Sequence of chain 1.B:
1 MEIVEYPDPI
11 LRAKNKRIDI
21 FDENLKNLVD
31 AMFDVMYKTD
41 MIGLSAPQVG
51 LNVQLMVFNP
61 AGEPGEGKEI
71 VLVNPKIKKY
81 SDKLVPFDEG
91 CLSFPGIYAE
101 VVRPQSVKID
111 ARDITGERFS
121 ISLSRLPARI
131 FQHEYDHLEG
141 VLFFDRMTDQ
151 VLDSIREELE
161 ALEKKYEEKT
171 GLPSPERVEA

A small-molecule ligand and the protein it binds are described below.
Small molecule (SMILES): CCCCC[C@H](CC(=O)NO)C(=O)N[C@H](C(=O)N1CCC[C@H]1CO)C(C)C

Binding-site contacts:
Ligand atom C10 contacts residue HIS133 of chain 1.B at 3.7 Å.
Ligand atom C3 contacts residue ZN1 of chain 1.L at 3.1 Å.
Ligand atom C18 contacts residue MET41 of chain 1.B at 3.4 Å (hydrophobic).
Ligand atom N1 contacts residue HIS133 of chain 1.B at 3.3 Å.
Ligand atom C8 contacts residue HIS133 of chain 1.B at 3.7 Å.
Ligand atom C11 contacts residue ARG129 of chain 1.B at 3.7 Å.
Ligand atom N1 contacts residue ZN1 of chain 1.L at 3.0 Å.
Ligand atom C9 contacts residue ILE130 of chain 1.B at 3.4 Å (hydrophobic).
Ligand atom C3 contacts residue GLU134 of chain 1.B at 3.4 Å.
Ligand atom O20 contacts residue GLY90 of chain 1.B at 3.4 Å (h-bond).
Ligand atom C7 contacts residue GLU134 of chain 1.B at 3.3 Å.
Ligand atom O2 contacts residue GLN48 of chain 1.B at 2.6 Å (h-bond).
Ligand atom C7 contacts residue HIS133 of chain 1.B at 3.5 Å.
Ligand atom C5 contacts residue MET41 of chain 1.B at 3.5 Å (hydrophobic).
Ligand atom O2 contacts residue HIS133 of chain 1.B at 3.2 Å.
Ligand atom O2 contacts residue HIS137 of chain 1.B at 2.9 Å.
Ligand atom C18 contacts residue ASP40 of chain 1.B at 3.1 Å.
Ligand atom O4 contacts residue CYS91 of chain 1.B at 3.7 Å.
Ligand atom C3 contacts residue GLY43 of chain 1.B at 3.3 Å.
Ligand atom O2 contacts residue ZN1 of chain 1.L at 2.2 Å.
Ligand atom O27 contacts residue PHE87 of chain 1.B at 3.0 Å.
Ligand atom C11 contacts residue ILE130 of chain 1.B at 3.6 Å (hydrophobic).
Ligand atom N14 contacts residue GLY90 of chain 1.B at 3.4 Å (h-bond).
Ligand atom O27 contacts residue ASP88 of chain 1.B at 2.6 Å (salt-bridge).
Ligand atom O4 contacts residue GLN48 of chain 1.B at 3.5 Å (h-bond).
Ligand atom O4 contacts residue ZN1 of chain 1.L at 2.6 Å.
Ligand atom O4 contacts residue LEU92 of chain 1.B at 3.0 Å (h-bond).
Ligand atom C9 contacts residue HIS133 of chain 1.B at 3.6 Å.
Ligand atom O13 contacts residue ILE42 of chain 1.B at 2.9 Å (h-bond).
Ligand atom O2 contacts residue GLU134 of chain 1.B at 2.8 Å (salt-bridge).
Ligand atom C26 contacts residue PHE87 of chain 1.B at 3.7 Å (hydrophobic).
Ligand atom C26 contacts residue ASP88 of chain 1.B at 3.2 Å.
Ligand atom C22 contacts residue PHE87 of chain 1.B at 3.7 Å (hydrophobic).
Ligand atom N1 contacts residue GLN48 of chain 1.B at 3.4 Å (h-bond).
Ligand atom O13 contacts residue MET41 of chain 1.B at 3.3 Å.
Ligand atom O4 contacts residue HIS133 of chain 1.B at 3.8 Å.
Ligand atom C6 contacts residue GLY90 of chain 1.B at 3.6 Å.
Ligand atom N1 contacts residue GLU134 of chain 1.B at 2.4 Å (salt-bridge).
Ligand atom N1 contacts residue GLY43 of chain 1.B at 3.2 Å (h-bond).
Ligand atom C5 contacts residue GLY43 of chain 1.B at 3.2 Å.